Sequence of chain 1.A:
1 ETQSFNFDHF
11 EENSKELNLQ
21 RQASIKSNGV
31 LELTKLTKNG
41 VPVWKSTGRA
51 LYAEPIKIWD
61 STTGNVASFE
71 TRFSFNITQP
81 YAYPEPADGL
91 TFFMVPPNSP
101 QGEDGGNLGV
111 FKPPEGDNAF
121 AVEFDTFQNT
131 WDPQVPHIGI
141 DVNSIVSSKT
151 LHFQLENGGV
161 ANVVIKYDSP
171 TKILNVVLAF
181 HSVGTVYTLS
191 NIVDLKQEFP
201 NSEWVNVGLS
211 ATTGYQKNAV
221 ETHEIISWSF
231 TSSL

Binding-site contacts:
Ligand atom N2 contacts residue ASN76 of chain 1.A at 3.2 Å (h-bond).
Ligand atom C5 contacts residue ASN76 of chain 1.A at 3.4 Å.
Ligand atom C5 contacts residue THR78 of chain 1.A at 3.6 Å.
Ligand atom C4 contacts residue ASN76 of chain 1.A at 4.0 Å.
Ligand atom C1 contacts residue THR78 of chain 1.A at 3.4 Å.
Ligand atom C6 contacts residue ASN76 of chain 1.A at 4.3 Å.
Ligand atom C6 contacts residue THR222 of chain 1.A at 4.3 Å.
Ligand atom C6 contacts residue GLU224 of chain 1.A at 3.4 Å.
Ligand atom C7 contacts residue ASN76 of chain 1.A at 3.9 Å.
Ligand atom C2 contacts residue ASN76 of chain 1.A at 2.5 Å.
Ligand atom O7 contacts residue THR78 of chain 1.A at 4.0 Å.
Ligand atom C8 contacts residue PRO80 of chain 1.A at 4.4 Å (hydrophobic).
Ligand atom C8 contacts residue THR78 of chain 1.A at 3.3 Å.
Ligand atom C1 contacts residue ASN76 of chain 1.A at 1.4 Å.
Ligand atom O5 contacts residue GLU224 of chain 1.A at 3.5 Å (salt-bridge).
Ligand atom O5 contacts residue THR78 of chain 1.A at 3.4 Å (h-bond).
Ligand atom C7 contacts residue THR78 of chain 1.A at 4.0 Å.
Ligand atom O5 contacts residue THR222 of chain 1.A at 4.2 Å.
Ligand atom C6 contacts residue THR78 of chain 1.A at 4.4 Å.
Ligand atom C5 contacts residue GLU224 of chain 1.A at 4.1 Å.
Ligand atom C8 contacts residue THR222 of chain 1.A at 4.4 Å.
Ligand atom O6 contacts residue ASN76 of chain 1.A at 4.2 Å.
Ligand atom N2 contacts residue GLY158 of chain 1.A at 3.1 Å (h-bond).
Ligand atom O7 contacts residue ASN76 of chain 1.A at 4.2 Å.
Ligand atom O5 contacts residue ASN76 of chain 1.A at 2.0 Å (h-bond).
Ligand atom C8 contacts residue VAL160 of chain 1.A at 3.7 Å (hydrophobic).
Ligand atom C7 contacts residue GLY158 of chain 1.A at 3.9 Å.
Ligand atom O6 contacts residue GLU224 of chain 1.A at 2.2 Å (salt-bridge).
Ligand atom C3 contacts residue ASN76 of chain 1.A at 3.8 Å.
Ligand atom C1 contacts residue GLY158 of chain 1.A at 4.0 Å.
Ligand atom C2 contacts residue GLY158 of chain 1.A at 4.0 Å.
Ligand atom C8 contacts residue GLY158 of chain 1.A at 3.7 Å.

A protein and the small-molecule ligand that binds it are described below.
Small molecule (SMILES): CC(=O)N[C@H]1[C@H](O[C@H]2[C@H](O)[C@@H](NC(C)=O)CO[C@@H]2CO)O[C@H](CO)[C@@H](OC2O[C@H](CO)[C@@H](O)[C@H](O)[C@@H]2O)[C@@H]1O